Binding-site contacts:
Ligand atom OAJ contacts residue GLY27 of chain 1.B at 3.5 Å (h-bond).
Ligand atom CAP contacts residue PRO81 of chain 1.B at 3.5 Å (hydrophobic).
Ligand atom OAM contacts residue ASP25 of chain 1.B at 2.8 Å (salt-bridge).
Ligand atom CBP contacts residue THR82 of chain 1.A at 3.5 Å.
Ligand atom CAY contacts residue GLY49 of chain 1.B at 3.5 Å.
Ligand atom NBF contacts residue GLY48 of chain 1.B at 3.0 Å (h-bond).
Ligand atom CAQ contacts residue THR82 of chain 1.B at 3.6 Å.
Ligand atom CAY contacts residue PRO81 of chain 1.A at 3.2 Å (hydrophobic).
Ligand atom CBC contacts residue ASP25 of chain 1.A at 3.0 Å.
Ligand atom OAL contacts residue GLY49 of chain 1.B at 3.2 Å.
Ligand atom OAM contacts residue ASP25 of chain 1.A at 3.2 Å (salt-bridge).
Ligand atom CBA contacts residue ASP25 of chain 1.B at 3.5 Å.
Ligand atom CG1 contacts residue ALA28 of chain 1.A at 3.4 Å (hydrophobic).
Ligand atom CAN contacts residue THR82 of chain 1.B at 3.5 Å.
Ligand atom CAH contacts residue GLY48 of chain 1.B at 3.3 Å.
Ligand atom CA contacts residue GLY48 of chain 1.A at 3.3 Å.
Ligand atom OAJ contacts residue ASP29 of chain 1.B at 2.8 Å (salt-bridge).
Ligand atom CAV contacts residue GLY48 of chain 1.B at 3.3 Å.
Ligand atom OAM contacts residue GLY27 of chain 1.A at 2.9 Å (h-bond).
Ligand atom CAA contacts residue ASP25 of chain 1.A at 3.6 Å.
Ligand atom CAY contacts residue GLY48 of chain 1.B at 3.5 Å.
Ligand atom NBG contacts residue GLY48 of chain 1.A at 3.0 Å (h-bond).
Ligand atom OAI contacts residue GLY49 of chain 1.A at 3.4 Å.
Ligand atom CAU contacts residue LEU23 of chain 1.B at 3.4 Å (hydrophobic).
Ligand atom CG2 contacts residue ILE50 of chain 1.B at 3.4 Å (hydrophobic).
Ligand atom NBH contacts residue GLY27 of chain 1.B at 3.0 Å (h-bond).
Ligand atom O contacts residue ASP29 of chain 1.A at 2.8 Å (salt-bridge).
Ligand atom CAU contacts residue GLY27 of chain 1.A at 3.0 Å.
Ligand atom OAJ contacts residue ALA28 of chain 1.B at 3.5 Å.
Ligand atom C24 contacts residue ASP25 of chain 1.A at 2.9 Å.
Ligand atom CAX contacts residue THR82 of chain 1.A at 3.4 Å.
Ligand atom OAI contacts residue ILE50 of chain 1.B at 3.4 Å.
Ligand atom CAE contacts residue ILE47 of chain 1.A at 3.5 Å (hydrophobic).
Ligand atom CAR contacts residue PHE53 of chain 1.B at 3.0 Å (hydrophobic).
Ligand atom CBC contacts residue GLY27 of chain 1.B at 3.4 Å.
Ligand atom OBJ contacts residue GLY48 of chain 1.B at 3.6 Å (h-bond).
Ligand atom C53 contacts residue PRO81 of chain 1.A at 3.0 Å (hydrophobic).
Ligand atom CAO contacts residue PHE53 of chain 1.B at 3.2 Å (hydrophobic).
Ligand atom CAQ contacts residue LEU23 of chain 1.B at 3.5 Å (hydrophobic).
Ligand atom C1 contacts residue ASP25 of chain 1.B at 3.5 Å.

The protein below binds the small molecule below.
Small molecule (SMILES): CNC(=O)[C@@H](NC(=O)[C@@](O)(CCCN(Cc1ccc(-c2ccccc2)cc1)NC(=O)[C@@H](NC(=O)OC)C(C)(C)C)Cc1ccccc1)C(C)(C)C

Sequence of chain 1.A:
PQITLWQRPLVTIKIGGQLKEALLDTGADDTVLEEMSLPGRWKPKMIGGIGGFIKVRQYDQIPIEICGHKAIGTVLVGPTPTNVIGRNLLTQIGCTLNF

Sequence of chain 1.B:
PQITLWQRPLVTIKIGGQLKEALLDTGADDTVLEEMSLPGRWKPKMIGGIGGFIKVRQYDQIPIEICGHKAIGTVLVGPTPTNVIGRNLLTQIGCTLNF